A protein and the small-molecule ligand that binds it are described below.
Small molecule (SMILES): CC(=O)N[C@@H]1[C@@H](O)[C@H](O)[C@@H](CO)O[C@H]1O

Sequence of chain 1.B:
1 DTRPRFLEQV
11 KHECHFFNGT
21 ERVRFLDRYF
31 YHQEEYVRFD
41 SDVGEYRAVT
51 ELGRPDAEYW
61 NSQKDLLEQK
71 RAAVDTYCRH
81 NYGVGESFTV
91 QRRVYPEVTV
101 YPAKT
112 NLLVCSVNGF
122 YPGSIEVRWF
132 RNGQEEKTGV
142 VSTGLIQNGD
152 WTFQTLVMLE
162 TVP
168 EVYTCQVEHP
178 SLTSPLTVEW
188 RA

Binding-site contacts:
Ligand atom C6 contacts residue GLU21 of chain 1.B at 3.2 Å.
Ligand atom C4 contacts residue ASN18 of chain 1.B at 4.1 Å.
Ligand atom C5 contacts residue GLU21 of chain 1.B at 4.0 Å.
Ligand atom C3 contacts residue ASN18 of chain 1.B at 3.8 Å.
Ligand atom O5 contacts residue GLU21 of chain 1.B at 3.2 Å (salt-bridge).
Ligand atom C5 contacts residue ASN18 of chain 1.B at 3.7 Å.
Ligand atom C7 contacts residue ASN18 of chain 1.B at 3.2 Å.
Ligand atom N2 contacts residue ASN18 of chain 1.B at 2.8 Å (h-bond).
Ligand atom O5 contacts residue ASN18 of chain 1.B at 2.4 Å (h-bond).
Ligand atom C2 contacts residue ASN18 of chain 1.B at 2.4 Å.
Ligand atom O6 contacts residue GLU21 of chain 1.B at 2.6 Å (salt-bridge).
Ligand atom C1 contacts residue GLU21 of chain 1.B at 4.2 Å.
Ligand atom C1 contacts residue ASN18 of chain 1.B at 1.4 Å.
Ligand atom C8 contacts residue ASN18 of chain 1.B at 3.5 Å.
Ligand atom O7 contacts residue ASN18 of chain 1.B at 3.9 Å.